Binding-site contacts:
Ligand atom P contacts residue GLY213 of chain 1.A at 3.8 Å.
Ligand atom P contacts residue GLY212 of chain 1.A at 3.8 Å.
Ligand atom C1 contacts residue THR156 of chain 1.A at 3.7 Å.
Ligand atom OP3 contacts residue GLY213 of chain 1.A at 2.9 Å (h-bond).
Ligand atom OP1 contacts residue ARG191 of chain 1.A at 2.8 Å (salt-bridge).
Ligand atom O3 contacts residue ARG217 of chain 1.A at 3.2 Å (salt-bridge).
Ligand atom C6 contacts residue GLU189 of chain 1.A at 3.7 Å.
Ligand atom C8 contacts residue TYR84 of chain 1.A at 3.2 Å (hydrophobic).
Ligand atom C1 contacts residue GLU189 of chain 1.A at 3.7 Å.
Ligand atom C8 contacts residue TYR160 of chain 1.A at 3.5 Å (hydrophobic).
Ligand atom OP3 contacts residue ARG217 of chain 1.A at 4.1 Å.
Ligand atom C3 contacts residue ARG217 of chain 1.A at 4.1 Å.
Ligand atom OP2 contacts residue GLY213 of chain 1.A at 3.7 Å.
Ligand atom O5 contacts residue GLU189 of chain 1.A at 2.6 Å (salt-bridge).
Ligand atom O5 contacts residue THR156 of chain 1.A at 3.7 Å.
Ligand atom C4 contacts residue ARG217 of chain 1.A at 4.0 Å.
Ligand atom C8 contacts residue THR156 of chain 1.A at 3.9 Å.
Ligand atom OP2 contacts residue VAL211 of chain 1.A at 3.8 Å.
Ligand atom O4 contacts residue ARG217 of chain 1.A at 3.0 Å (salt-bridge).
Ligand atom O1 contacts residue GLU189 of chain 1.A at 3.7 Å.
Ligand atom C1 contacts residue ARG52 of chain 1.A at 3.5 Å.
Ligand atom C7 contacts residue TYR84 of chain 1.A at 3.3 Å (hydrophobic).
Ligand atom O6 contacts residue GLY190 of chain 1.A at 4.0 Å.
Ligand atom C5 contacts residue SER21 of chain 1.A at 4.0 Å.
Ligand atom OP2 contacts residue ARG191 of chain 1.A at 4.0 Å.
Ligand atom O1 contacts residue ARG52 of chain 1.A at 3.0 Å (salt-bridge).
Ligand atom O1 contacts residue ILE73 of chain 1.A at 3.7 Å.
Ligand atom C1 contacts residue GLN23 of chain 1.A at 4.0 Å.
Ligand atom O7 contacts residue TYR84 of chain 1.A at 2.6 Å (h-bond).
Ligand atom C5 contacts residue GLU189 of chain 1.A at 3.3 Å.
Ligand atom O1 contacts residue GLN23 of chain 1.A at 2.9 Å (h-bond).
Ligand atom C6 contacts residue GLY212 of chain 1.A at 4.0 Å.
Ligand atom OP3 contacts residue GLY212 of chain 1.A at 3.6 Å.
Ligand atom P contacts residue ARG191 of chain 1.A at 3.9 Å.
Ligand atom C8 contacts residue LEU157 of chain 1.A at 4.0 Å (hydrophobic).
Ligand atom OP2 contacts residue GLY212 of chain 1.A at 2.8 Å (h-bond).
Ligand atom N contacts residue THR156 of chain 1.A at 3.9 Å.
Ligand atom C3 contacts residue GLN23 of chain 1.A at 4.0 Å.
Ligand atom O7 contacts residue ILE85 of chain 1.A at 4.0 Å.
Ligand atom OP1 contacts residue GLY190 of chain 1.A at 3.7 Å.

Sequence of chain 1.A:
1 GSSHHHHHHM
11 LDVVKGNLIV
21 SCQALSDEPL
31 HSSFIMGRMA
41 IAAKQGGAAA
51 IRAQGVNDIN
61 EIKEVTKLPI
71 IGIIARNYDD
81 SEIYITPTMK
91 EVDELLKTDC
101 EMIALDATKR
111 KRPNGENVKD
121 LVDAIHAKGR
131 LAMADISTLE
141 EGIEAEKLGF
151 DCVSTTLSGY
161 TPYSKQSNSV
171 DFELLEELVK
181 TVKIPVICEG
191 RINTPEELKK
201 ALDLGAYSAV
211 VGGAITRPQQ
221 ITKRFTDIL

A small-molecule ligand and the protein it binds are described below.
Small molecule (SMILES): CC(=O)N[C@H](C=O)[C@@H](O)[C@H](O)[C@H](O)COP(=O)(O)O